Sequence of chain 1.A:
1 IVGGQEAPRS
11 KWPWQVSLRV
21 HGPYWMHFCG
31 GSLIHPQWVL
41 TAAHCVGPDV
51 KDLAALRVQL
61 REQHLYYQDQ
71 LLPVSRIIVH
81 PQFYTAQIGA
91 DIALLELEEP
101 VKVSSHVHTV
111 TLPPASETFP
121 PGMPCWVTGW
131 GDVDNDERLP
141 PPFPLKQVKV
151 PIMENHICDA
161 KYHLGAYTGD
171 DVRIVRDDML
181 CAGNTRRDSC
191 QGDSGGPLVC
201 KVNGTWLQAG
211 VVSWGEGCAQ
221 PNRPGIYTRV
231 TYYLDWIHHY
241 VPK

The protein below binds the small molecule below.
Small molecule (SMILES): NCc1cccc(C2CCN(C(=O)c3cncc(CCc4ccccc4)c3)CC2)c1

Sequence of chain 1.C:
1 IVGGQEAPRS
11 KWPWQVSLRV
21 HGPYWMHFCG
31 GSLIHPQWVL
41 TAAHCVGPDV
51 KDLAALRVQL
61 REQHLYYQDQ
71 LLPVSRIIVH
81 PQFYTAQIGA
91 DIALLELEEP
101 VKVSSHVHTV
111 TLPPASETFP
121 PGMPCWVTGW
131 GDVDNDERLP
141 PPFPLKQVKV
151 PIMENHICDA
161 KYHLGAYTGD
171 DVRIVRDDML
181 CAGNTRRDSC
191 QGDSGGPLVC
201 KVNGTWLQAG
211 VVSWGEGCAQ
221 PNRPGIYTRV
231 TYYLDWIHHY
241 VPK

Binding-site contacts:
Ligand atom C15 contacts residue GLY217 of chain 1.A at 3.6 Å.
Ligand atom C7 contacts residue GLY225 of chain 1.A at 3.6 Å.
Ligand atom C5 contacts residue SER194 of chain 1.A at 3.8 Å.
Ligand atom C6 contacts residue SER189 of chain 1.A at 3.3 Å.
Ligand atom C22 contacts residue TYR84 of chain 1.C at 3.5 Å (hydrophobic).
Ligand atom C24 contacts residue THR85 of chain 1.C at 3.7 Å.
Ligand atom C28 contacts residue GLU216 of chain 1.A at 3.3 Å.
Ligand atom C20 contacts residue GLN87 of chain 1.A at 3.8 Å.
Ligand atom C5 contacts residue CYS190 of chain 1.A at 3.5 Å (hydrophobic).
Ligand atom C11 contacts residue GLY215 of chain 1.A at 3.1 Å.
Ligand atom N8 contacts residue CYS218 of chain 1.A at 3.4 Å.
Ligand atom C4 contacts residue TRP214 of chain 1.A at 3.7 Å (hydrophobic).
Ligand atom C7 contacts residue ASP188 of chain 1.A at 3.5 Å.
Ligand atom C28 contacts residue ASP49 of chain 1.C at 3.8 Å.
Ligand atom C9 contacts residue GLY215 of chain 1.A at 3.6 Å.
Ligand atom C7 contacts residue TRP214 of chain 1.A at 3.6 Å (hydrophobic).
Ligand atom C6 contacts residue VAL212 of chain 1.A at 3.7 Å (hydrophobic).
Ligand atom C17 contacts residue GLY215 of chain 1.A at 3.6 Å.
Ligand atom C4 contacts residue SER189 of chain 1.A at 3.7 Å.
Ligand atom C2 contacts residue GLY217 of chain 1.A at 3.4 Å.
Ligand atom C16 contacts residue GLY217 of chain 1.A at 3.5 Å.
Ligand atom C24 contacts residue TYR84 of chain 1.C at 3.7 Å (hydrophobic).
Ligand atom C16 contacts residue GLY215 of chain 1.A at 3.7 Å.
Ligand atom N8 contacts residue SER189 of chain 1.A at 2.7 Å (h-bond).
Ligand atom N8 contacts residue GLY217 of chain 1.A at 3.1 Å (h-bond).
Ligand atom N8 contacts residue ASP188 of chain 1.A at 2.6 Å (salt-bridge).
Ligand atom C26 contacts residue PRO48 of chain 1.C at 3.4 Å (hydrophobic).
Ligand atom O12 contacts residue GLY217 of chain 1.A at 3.2 Å (h-bond).
Ligand atom O12 contacts residue GLU216 of chain 1.A at 3.5 Å.
Ligand atom O12 contacts residue GLY215 of chain 1.A at 3.3 Å (h-bond).
Ligand atom N14 contacts residue GLY215 of chain 1.A at 3.3 Å (h-bond).
Ligand atom C15 contacts residue GLN191 of chain 1.A at 3.8 Å.
Ligand atom C7 contacts residue SER189 of chain 1.A at 3.4 Å.
Ligand atom C23 contacts residue GLN87 of chain 1.A at 3.8 Å.
Ligand atom C6 contacts residue CYS190 of chain 1.A at 3.7 Å (hydrophobic).
Ligand atom C18 contacts residue GLY215 of chain 1.A at 3.5 Å.
Ligand atom C26 contacts residue GLU216 of chain 1.A at 3.3 Å.
Ligand atom C5 contacts residue VAL212 of chain 1.A at 3.6 Å (hydrophobic).
Ligand atom C3 contacts residue GLN191 of chain 1.A at 3.7 Å.
Ligand atom C2 contacts residue TRP214 of chain 1.A at 3.8 Å (hydrophobic).